Sequence of chain 2.C:
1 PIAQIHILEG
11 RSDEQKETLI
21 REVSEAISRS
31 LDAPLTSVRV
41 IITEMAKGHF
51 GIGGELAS

This small molecule binds to this protein.
Small molecule (SMILES): C/C=C\C(=O)C(=O)O

Sequence of chain 3.C:
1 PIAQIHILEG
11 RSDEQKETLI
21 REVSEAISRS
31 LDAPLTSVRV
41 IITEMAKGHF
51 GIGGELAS

Binding-site contacts:
Ligand atom O3 contacts residue PHE50 of chain 3.C at 3.2 Å.
Ligand atom O2 contacts residue ILE52 of chain 3.C at 4.5 Å.
Ligand atom C3 contacts residue PRO1 of chain 3.D at 2.3 Å (hydrophobic).
Ligand atom O3 contacts residue ILE52 of chain 3.C at 4.5 Å.
Ligand atom O3 contacts residue PRO1 of chain 3.D at 4.3 Å.
Ligand atom C1 contacts residue ARG39 of chain 2.C at 3.7 Å.
Ligand atom C5 contacts residue SER37 of chain 3.D at 4.5 Å.
Ligand atom C4 contacts residue ILE2 of chain 3.D at 3.9 Å (hydrophobic).
Ligand atom C2 contacts residue PHE50 of chain 3.C at 4.0 Å (hydrophobic).
Ligand atom C5 contacts residue PHE50 of chain 3.C at 3.8 Å (hydrophobic).
Ligand atom C4 contacts residue SER37 of chain 3.D at 3.8 Å.
Ligand atom C2 contacts residue SER37 of chain 3.D at 3.9 Å.
Ligand atom O2 contacts residue ARG39 of chain 2.C at 2.6 Å (salt-bridge).
Ligand atom C4 contacts residue PRO1 of chain 3.D at 1.4 Å (hydrophobic).
Ligand atom O3 contacts residue SER37 of chain 3.D at 4.4 Å.
Ligand atom O1 contacts residue SER37 of chain 3.D at 3.9 Å.
Ligand atom C2 contacts residue PRO1 of chain 3.D at 3.8 Å (hydrophobic).
Ligand atom O2 contacts residue SER37 of chain 3.D at 4.1 Å.
Ligand atom C1 contacts residue SER37 of chain 3.D at 3.9 Å.
Ligand atom C5 contacts residue PRO1 of chain 3.D at 2.6 Å (hydrophobic).
Ligand atom C5 contacts residue ILE2 of chain 3.D at 3.4 Å (hydrophobic).
Ligand atom O3 contacts residue ARG39 of chain 2.C at 2.9 Å (salt-bridge).
Ligand atom C2 contacts residue ARG39 of chain 2.C at 3.9 Å.
Ligand atom C3 contacts residue SER37 of chain 3.D at 3.5 Å.

Sequence of chain 3.D:
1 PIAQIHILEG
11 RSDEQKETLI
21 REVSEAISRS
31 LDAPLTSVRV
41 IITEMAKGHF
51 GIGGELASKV